Sequence of chain 1.A:
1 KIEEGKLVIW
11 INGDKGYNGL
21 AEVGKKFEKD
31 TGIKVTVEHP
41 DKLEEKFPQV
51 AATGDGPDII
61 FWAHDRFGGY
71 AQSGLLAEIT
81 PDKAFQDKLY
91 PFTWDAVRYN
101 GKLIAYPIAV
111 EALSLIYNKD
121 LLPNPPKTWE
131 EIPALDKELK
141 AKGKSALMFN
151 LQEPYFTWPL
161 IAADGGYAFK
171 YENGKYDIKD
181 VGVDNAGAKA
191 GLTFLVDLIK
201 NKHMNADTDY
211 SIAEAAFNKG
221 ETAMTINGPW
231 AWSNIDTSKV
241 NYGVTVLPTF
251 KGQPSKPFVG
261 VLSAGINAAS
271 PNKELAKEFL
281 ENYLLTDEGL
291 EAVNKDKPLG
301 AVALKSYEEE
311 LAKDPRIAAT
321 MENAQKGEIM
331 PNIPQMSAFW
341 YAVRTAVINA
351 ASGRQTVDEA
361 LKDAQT

A small-molecule ligand and the protein it binds are described below.
Small molecule (SMILES): OC[C@H]1O[C@H](O[C@H]2[C@H](O)[C@@H](O)CO[C@@H]2CO)[C@H](O)[C@@H](O)[C@@H]1O

Binding-site contacts:
Ligand atom C4 contacts residue ARG66 of chain 1.A at 3.9 Å.
Ligand atom O2 contacts residue LYS15 of chain 1.A at 2.8 Å (salt-bridge).
Ligand atom O2 contacts residue TRP62 of chain 1.A at 3.4 Å (h-bond).
Ligand atom O6 contacts residue PHE156 of chain 1.A at 3.9 Å.
Ligand atom C2 contacts residue ASP65 of chain 1.A at 3.3 Å.
Ligand atom C2 contacts residue LYS15 of chain 1.A at 3.8 Å.
Ligand atom O2 contacts residue ALA63 of chain 1.A at 3.4 Å.
Ligand atom O3 contacts residue ASP65 of chain 1.A at 2.7 Å (salt-bridge).
Ligand atom O6 contacts residue GLU153 of chain 1.A at 2.6 Å (salt-bridge).
Ligand atom C4 contacts residue TYR155 of chain 1.A at 4.0 Å (hydrophobic).
Ligand atom O3 contacts residue TRP340 of chain 1.A at 3.9 Å.
Ligand atom O5 contacts residue TYR155 of chain 1.A at 3.3 Å.
Ligand atom C3 contacts residue ARG66 of chain 1.A at 4.0 Å.
Ligand atom O4 contacts residue TRP340 of chain 1.A at 3.9 Å.
Ligand atom C1 contacts residue TYR155 of chain 1.A at 3.7 Å (hydrophobic).
Ligand atom C4 contacts residue TRP340 of chain 1.A at 3.5 Å (hydrophobic).
Ligand atom C6 contacts residue TYR155 of chain 1.A at 3.8 Å (hydrophobic).
Ligand atom C1 contacts residue LYS15 of chain 1.A at 3.9 Å.
Ligand atom O4 contacts residue ARG66 of chain 1.A at 2.8 Å (salt-bridge).
Ligand atom C2 contacts residue TRP340 of chain 1.A at 3.9 Å (hydrophobic).
Ligand atom O6 contacts residue TYR155 of chain 1.A at 3.0 Å (h-bond).
Ligand atom O2 contacts residue GLU111 of chain 1.A at 2.6 Å (salt-bridge).
Ligand atom C5 contacts residue GLU153 of chain 1.A at 3.9 Å.
Ligand atom O3 contacts residue GLU111 of chain 1.A at 3.7 Å.
Ligand atom C6 contacts residue TRP340 of chain 1.A at 3.6 Å (hydrophobic).
Ligand atom O3 contacts residue TRP62 of chain 1.A at 3.4 Å (h-bond).
Ligand atom O6 contacts residue PRO154 of chain 1.A at 3.3 Å.
Ligand atom O2 contacts residue ASP65 of chain 1.A at 2.7 Å (salt-bridge).
Ligand atom C3 contacts residue ASP65 of chain 1.A at 3.5 Å.
Ligand atom C6 contacts residue GLU153 of chain 1.A at 3.4 Å.
Ligand atom C6 contacts residue PRO154 of chain 1.A at 3.6 Å (hydrophobic).
Ligand atom C1 contacts residue TRP230 of chain 1.A at 3.8 Å (hydrophobic).
Ligand atom O4 contacts residue ARG344 of chain 1.A at 3.5 Å (salt-bridge).
Ligand atom O2 contacts residue MET330 of chain 1.A at 4.0 Å.
Ligand atom C2 contacts residue TRP230 of chain 1.A at 3.8 Å (hydrophobic).
Ligand atom O2 contacts residue TRP230 of chain 1.A at 4.0 Å.
Ligand atom C2 contacts residue GLU111 of chain 1.A at 3.6 Å.
Ligand atom O3 contacts residue ALA63 of chain 1.A at 3.2 Å.
Ligand atom C3 contacts residue TRP62 of chain 1.A at 3.7 Å (hydrophobic).
Ligand atom O3 contacts residue ARG66 of chain 1.A at 2.8 Å (salt-bridge).